Binding-site contacts:
Ligand atom C5 contacts residue ASN23 of chain 2.A at 3.7 Å.
Ligand atom C1 contacts residue ASN23 of chain 2.A at 1.4 Å.
Ligand atom C5 contacts residue GLN15 of chain 2.A at 4.5 Å.
Ligand atom C2 contacts residue ASN23 of chain 2.A at 2.5 Å.
Ligand atom O5 contacts residue GLN15 of chain 2.A at 3.7 Å.
Ligand atom C3 contacts residue ASN23 of chain 2.A at 3.8 Å.
Ligand atom C8 contacts residue ASN23 of chain 2.A at 3.6 Å.
Ligand atom N2 contacts residue ASN23 of chain 2.A at 2.8 Å (h-bond).
Ligand atom O7 contacts residue ASN23 of chain 2.A at 4.2 Å.
Ligand atom C6 contacts residue GLN15 of chain 2.A at 4.3 Å.
Ligand atom C1 contacts residue GLN15 of chain 2.A at 4.5 Å.
Ligand atom C4 contacts residue ASN23 of chain 2.A at 4.2 Å.
Ligand atom C7 contacts residue ASN23 of chain 2.A at 3.4 Å.
Ligand atom O5 contacts residue ASN23 of chain 2.A at 2.4 Å (h-bond).
Ligand atom C8 contacts residue LYS22 of chain 2.A at 3.7 Å.

A small-molecule ligand and the protein it binds are described below.
Small molecule (SMILES): CC(=O)N[C@@H]1[C@@H](O)[C@H](O)[C@@H](CO)O[C@H]1O

Sequence of chain 2.A:
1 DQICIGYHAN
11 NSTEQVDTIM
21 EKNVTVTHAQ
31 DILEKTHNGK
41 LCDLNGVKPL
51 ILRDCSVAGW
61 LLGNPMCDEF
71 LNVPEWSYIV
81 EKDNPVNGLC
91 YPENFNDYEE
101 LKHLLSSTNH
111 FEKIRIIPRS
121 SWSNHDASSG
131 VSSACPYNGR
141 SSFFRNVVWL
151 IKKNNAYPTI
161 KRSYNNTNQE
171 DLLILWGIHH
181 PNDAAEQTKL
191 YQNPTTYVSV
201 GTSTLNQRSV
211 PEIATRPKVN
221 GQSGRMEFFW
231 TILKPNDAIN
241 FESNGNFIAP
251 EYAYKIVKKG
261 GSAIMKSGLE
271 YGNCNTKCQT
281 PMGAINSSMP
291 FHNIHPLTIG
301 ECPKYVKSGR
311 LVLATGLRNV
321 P